Binding-site contacts:
Ligand atom O7 contacts residue THR156 of chain 6.F at 2.4 Å.
Ligand atom N2 contacts residue THR156 of chain 6.F at 4.3 Å.
Ligand atom C5 contacts residue THR156 of chain 6.F at 3.2 Å.
Ligand atom C2 contacts residue GLY150 of chain 6.F at 4.5 Å.
Ligand atom O6 contacts residue ASN154 of chain 6.F at 2.4 Å (h-bond).
Ligand atom O6 contacts residue ASP155 of chain 6.F at 4.2 Å.
Ligand atom O7 contacts residue HIS148 of chain 6.F at 3.3 Å (h-bond).
Ligand atom C4 contacts residue THR156 of chain 6.F at 4.1 Å.
Ligand atom C3 contacts residue ASN154 of chain 6.F at 3.5 Å.
Ligand atom O5 contacts residue ASN154 of chain 6.F at 2.4 Å (h-bond).
Ligand atom O6 contacts residue THR156 of chain 6.F at 1.2 Å (h-bond).
Ligand atom C6 contacts residue ASN154 of chain 6.F at 3.0 Å.
Ligand atom C8 contacts residue HIS148 of chain 6.F at 1.2 Å.
Ligand atom C7 contacts residue THR156 of chain 6.F at 3.4 Å.
Ligand atom C5 contacts residue ASN154 of chain 6.F at 2.1 Å.
Ligand atom C6 contacts residue ASP155 of chain 6.F at 4.3 Å.
Ligand atom O4 contacts residue ASN154 of chain 6.F at 3.5 Å (h-bond).
Ligand atom C2 contacts residue MET151 of chain 6.F at 4.1 Å (hydrophobic).
Ligand atom C2 contacts residue ASN154 of chain 6.F at 3.5 Å.
Ligand atom O4 contacts residue THR156 of chain 6.F at 4.2 Å.
Ligand atom N2 contacts residue ASN154 of chain 6.F at 4.3 Å.
Ligand atom C4 contacts residue ASN154 of chain 6.F at 3.2 Å.
Ligand atom C1 contacts residue ASN154 of chain 6.F at 2.5 Å.
Ligand atom C7 contacts residue MET151 of chain 6.F at 4.0 Å (hydrophobic).
Ligand atom C1 contacts residue GLY150 of chain 6.F at 3.8 Å.
Ligand atom N2 contacts residue MET151 of chain 6.F at 3.4 Å.
Ligand atom C8 contacts residue GLY157 of chain 6.F at 4.5 Å.
Ligand atom C2 contacts residue HIS148 of chain 6.F at 4.2 Å.
Ligand atom C8 contacts residue THR156 of chain 6.F at 2.9 Å.
Ligand atom O5 contacts residue THR156 of chain 6.F at 3.8 Å.
Ligand atom O5 contacts residue ARG164 of chain 6.F at 4.3 Å.
Ligand atom C8 contacts residue MET151 of chain 6.F at 4.1 Å (hydrophobic).
Ligand atom N2 contacts residue HIS148 of chain 6.F at 2.8 Å (h-bond).
Ligand atom C6 contacts residue GLY157 of chain 6.F at 4.2 Å.
Ligand atom C1 contacts residue MET151 of chain 6.F at 3.6 Å (hydrophobic).
Ligand atom C6 contacts residue THR156 of chain 6.F at 1.8 Å.
Ligand atom C7 contacts residue HIS148 of chain 6.F at 2.3 Å.
Ligand atom N2 contacts residue GLY150 of chain 6.F at 4.1 Å.

Sequence of chain 6.F:
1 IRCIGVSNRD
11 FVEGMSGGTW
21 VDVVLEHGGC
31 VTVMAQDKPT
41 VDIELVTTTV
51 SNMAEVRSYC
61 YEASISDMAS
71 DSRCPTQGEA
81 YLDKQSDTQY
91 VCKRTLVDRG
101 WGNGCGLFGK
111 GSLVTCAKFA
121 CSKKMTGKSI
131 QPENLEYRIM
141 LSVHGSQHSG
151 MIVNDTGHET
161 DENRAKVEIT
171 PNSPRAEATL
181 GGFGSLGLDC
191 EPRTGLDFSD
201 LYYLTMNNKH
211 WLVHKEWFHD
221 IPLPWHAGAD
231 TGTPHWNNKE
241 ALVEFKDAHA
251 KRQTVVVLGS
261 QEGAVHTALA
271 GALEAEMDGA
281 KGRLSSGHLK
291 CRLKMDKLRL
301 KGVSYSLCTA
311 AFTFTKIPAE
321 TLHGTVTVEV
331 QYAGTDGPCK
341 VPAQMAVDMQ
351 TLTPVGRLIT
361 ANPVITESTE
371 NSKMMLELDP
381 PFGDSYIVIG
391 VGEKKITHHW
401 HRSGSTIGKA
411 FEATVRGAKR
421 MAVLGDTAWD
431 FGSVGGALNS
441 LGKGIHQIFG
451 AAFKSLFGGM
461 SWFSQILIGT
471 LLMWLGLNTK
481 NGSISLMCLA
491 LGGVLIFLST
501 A

This protein binds this small molecule.
Small molecule (SMILES): CC(=O)N[C@H]1[C@H](O[C@H]2[C@H](O)[C@@H](NC(C)=O)CO[C@@H]2CO)O[C@H](CO)[C@@H](O)[C@@H]1O